Binding-site contacts:
Ligand atom C3 contacts residue TRP40 of chain 1.B at 4.2 Å (hydrophobic).
Ligand atom O4 contacts residue HIS18 of chain 1.B at 2.9 Å (h-bond).
Ligand atom C1 contacts residue ARG229 of chain 1.B at 4.4 Å.
Ligand atom O1 contacts residue TRP198 of chain 1.B at 4.4 Å.
Ligand atom O3 contacts residue TRP40 of chain 1.B at 3.5 Å (h-bond).
Ligand atom C3 contacts residue HIS87 of chain 1.B at 3.9 Å.
Ligand atom O2 contacts residue TRP40 of chain 1.B at 3.1 Å (h-bond).
Ligand atom C6 contacts residue ARG229 of chain 1.B at 4.4 Å.
Ligand atom C2 contacts residue HIS87 of chain 1.B at 4.2 Å.
Ligand atom O3 contacts residue HIS88 of chain 1.B at 4.2 Å.
Ligand atom C2 contacts residue ASP200 of chain 1.B at 4.2 Å.
Ligand atom C5 contacts residue TRP283 of chain 1.B at 3.8 Å (hydrophobic).
Ligand atom C3 contacts residue TRP283 of chain 1.B at 4.2 Å (hydrophobic).
Ligand atom C3 contacts residue GLU39 of chain 1.B at 3.9 Å.
Ligand atom O5 contacts residue ARG229 of chain 1.B at 3.8 Å.
Ligand atom O3 contacts residue TRP283 of chain 1.B at 4.3 Å.
Ligand atom C4 contacts residue HIS87 of chain 1.B at 4.0 Å.
Ligand atom O3 contacts residue HIS18 of chain 1.B at 4.3 Å.
Ligand atom O3 contacts residue HIS87 of chain 1.B at 3.1 Å (h-bond).
Ligand atom O1 contacts residue TYR131 of chain 1.B at 3.5 Å (h-bond).
Ligand atom C1 contacts residue TYR131 of chain 1.B at 4.4 Å (hydrophobic).
Ligand atom O4 contacts residue TYR131 of chain 1.B at 3.5 Å (h-bond).
Ligand atom O4 contacts residue HIS87 of chain 1.B at 3.2 Å (h-bond).
Ligand atom C2 contacts residue HIS88 of chain 1.B at 3.6 Å.
Ligand atom O1 contacts residue ARG229 of chain 1.B at 4.2 Å.
Ligand atom O3 contacts residue GLU39 of chain 1.B at 2.9 Å (salt-bridge).
Ligand atom C6 contacts residue HIS18 of chain 1.B at 4.4 Å.
Ligand atom C6 contacts residue TRP198 of chain 1.B at 3.6 Å (hydrophobic).
Ligand atom C2 contacts residue TYR131 of chain 1.B at 4.2 Å (hydrophobic).
Ligand atom C2 contacts residue TRP40 of chain 1.B at 4.1 Å (hydrophobic).
Ligand atom C1 contacts residue ASP200 of chain 1.B at 3.8 Å.
Ligand atom O2 contacts residue HIS88 of chain 1.B at 3.1 Å (h-bond).
Ligand atom C4 contacts residue HIS18 of chain 1.B at 3.5 Å.
Ligand atom C4 contacts residue TRP283 of chain 1.B at 4.0 Å (hydrophobic).
Ligand atom C6 contacts residue TRP283 of chain 1.B at 4.1 Å (hydrophobic).
Ligand atom O1 contacts residue ASP200 of chain 1.B at 2.7 Å (salt-bridge).

The protein below binds the small molecule below.
Small molecule (SMILES): C[C@@H]1O[C@H](O)[C@@H](O)[C@H](O)[C@@H]1O

Sequence of chain 1.B:
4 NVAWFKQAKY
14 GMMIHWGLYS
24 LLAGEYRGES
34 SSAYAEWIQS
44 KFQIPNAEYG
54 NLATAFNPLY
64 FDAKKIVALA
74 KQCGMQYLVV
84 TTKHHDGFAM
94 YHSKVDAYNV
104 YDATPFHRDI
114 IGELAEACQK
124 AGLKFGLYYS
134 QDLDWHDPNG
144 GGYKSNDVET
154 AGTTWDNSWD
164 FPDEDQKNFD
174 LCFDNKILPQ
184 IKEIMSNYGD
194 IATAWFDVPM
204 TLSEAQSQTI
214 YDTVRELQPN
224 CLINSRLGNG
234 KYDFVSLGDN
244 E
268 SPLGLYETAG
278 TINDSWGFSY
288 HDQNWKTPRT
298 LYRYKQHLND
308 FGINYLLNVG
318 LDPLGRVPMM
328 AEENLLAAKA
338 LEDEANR